The small molecule below binds the protein below.
Small molecule (SMILES): c1cn(-c2ccc(Oc3nccc(Oc4ccc5c(c4)OCO5)n3)cc2)cn1

Sequence of chain 2.A:
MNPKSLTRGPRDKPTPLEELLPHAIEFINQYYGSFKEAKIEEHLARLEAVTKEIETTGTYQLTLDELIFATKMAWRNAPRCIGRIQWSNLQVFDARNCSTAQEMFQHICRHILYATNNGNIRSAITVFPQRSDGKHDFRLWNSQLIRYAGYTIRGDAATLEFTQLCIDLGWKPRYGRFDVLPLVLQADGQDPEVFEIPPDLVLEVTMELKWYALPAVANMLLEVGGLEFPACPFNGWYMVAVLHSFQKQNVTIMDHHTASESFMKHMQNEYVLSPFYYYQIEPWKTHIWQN

Binding-site contacts:
Ligand atom C25 contacts residue GLN144 of chain 2.A at 3.8 Å.
Ligand atom O39 contacts residue PRO231 of chain 2.A at 3.4 Å.
Ligand atom C15 contacts residue PRO231 of chain 2.A at 4.2 Å (hydrophobic).
Ligand atom C38 contacts residue HEM1 of chain 2.B at 3.6 Å.
Ligand atom C5 contacts residue GLY252 of chain 2.A at 3.5 Å.
Ligand atom C5 contacts residue PHE250 of chain 2.A at 4.0 Å (hydrophobic).
Ligand atom O17 contacts residue GLN144 of chain 2.A at 2.8 Å (h-bond).
Ligand atom C38 contacts residue TRP253 of chain 2.A at 3.6 Å (hydrophobic).
Ligand atom C5 contacts residue HEM1 of chain 2.B at 3.3 Å.
Ligand atom C2 contacts residue HEM1 of chain 2.B at 3.0 Å.
Ligand atom C16 contacts residue ALA232 of chain 2.A at 4.1 Å (hydrophobic).
Ligand atom N26 contacts residue ARG147 of chain 2.A at 4.0 Å.
Ligand atom O37 contacts residue MET255 of chain 2.A at 4.0 Å.
Ligand atom C5 contacts residue ASN251 of chain 2.A at 4.2 Å.
Ligand atom C4 contacts residue VAL233 of chain 2.A at 3.8 Å (hydrophobic).
Ligand atom C12 contacts residue VAL233 of chain 2.A at 4.0 Å (hydrophobic).
Ligand atom O28 contacts residue TYR254 of chain 2.A at 4.1 Å.
Ligand atom C15 contacts residue GLN144 of chain 2.A at 3.6 Å.
Ligand atom N3 contacts residue VAL233 of chain 2.A at 3.5 Å.
Ligand atom C4 contacts residue GLY252 of chain 2.A at 3.8 Å.
Ligand atom C12 contacts residue HEM1 of chain 2.B at 4.1 Å.
Ligand atom C2 contacts residue VAL233 of chain 2.A at 4.1 Å (hydrophobic).
Ligand atom NFE contacts residue HEM1 of chain 2.B at 2.2 Å.
Ligand atom C21 contacts residue GLN144 of chain 2.A at 3.1 Å.
Ligand atom C14 contacts residue GLN144 of chain 2.A at 3.7 Å.
Ligand atom C34 contacts residue HEM1 of chain 2.B at 3.9 Å.
Ligand atom C16 contacts residue VAL233 of chain 2.A at 3.6 Å (hydrophobic).
Ligand atom C4 contacts residue PRO231 of chain 2.A at 3.5 Å (hydrophobic).
Ligand atom N26 contacts residue GLN144 of chain 2.A at 2.7 Å (h-bond).
Ligand atom C31 contacts residue TYR254 of chain 2.A at 4.1 Å (hydrophobic).
Ligand atom C33 contacts residue MET255 of chain 2.A at 4.0 Å (hydrophobic).
Ligand atom C35 contacts residue PRO231 of chain 2.A at 4.1 Å (hydrophobic).
Ligand atom C36 contacts residue PRO231 of chain 2.A at 4.2 Å (hydrophobic).
Ligand atom O37 contacts residue TRP253 of chain 2.A at 3.8 Å.
Ligand atom C36 contacts residue TYR254 of chain 2.A at 3.8 Å (hydrophobic).
Ligand atom NFE contacts residue PHE250 of chain 2.A at 4.1 Å.
Ligand atom O37 contacts residue HEM1 of chain 2.B at 3.3 Å.
Ligand atom C11 contacts residue VAL233 of chain 2.A at 3.4 Å (hydrophobic).
Ligand atom C16 contacts residue PRO231 of chain 2.A at 3.7 Å (hydrophobic).
Ligand atom C33 contacts residue HEM1 of chain 2.B at 3.9 Å.